Sequence of chain 1.A:
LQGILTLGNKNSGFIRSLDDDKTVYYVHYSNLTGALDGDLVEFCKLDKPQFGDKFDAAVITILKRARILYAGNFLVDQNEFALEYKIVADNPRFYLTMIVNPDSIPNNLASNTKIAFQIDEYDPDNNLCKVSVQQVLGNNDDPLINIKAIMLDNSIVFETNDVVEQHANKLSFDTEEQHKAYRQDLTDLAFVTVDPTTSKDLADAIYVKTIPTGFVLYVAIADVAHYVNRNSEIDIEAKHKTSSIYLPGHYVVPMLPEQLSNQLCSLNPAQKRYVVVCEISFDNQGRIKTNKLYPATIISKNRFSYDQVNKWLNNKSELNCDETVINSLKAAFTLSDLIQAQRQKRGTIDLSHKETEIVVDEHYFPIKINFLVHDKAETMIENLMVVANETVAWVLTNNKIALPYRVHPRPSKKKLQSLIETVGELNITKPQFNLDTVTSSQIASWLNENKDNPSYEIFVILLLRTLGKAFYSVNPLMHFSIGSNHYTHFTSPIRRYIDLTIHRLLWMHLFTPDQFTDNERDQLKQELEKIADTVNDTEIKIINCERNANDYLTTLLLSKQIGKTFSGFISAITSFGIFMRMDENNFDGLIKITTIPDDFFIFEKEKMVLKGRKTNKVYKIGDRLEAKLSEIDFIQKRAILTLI

Binding-site contacts:
Ligand atom C5' contacts residue VAL489 of chain 1.A at 3.5 Å (hydrophobic).
Ligand atom O2' contacts residue GLU485 of chain 1.A at 3.5 Å.
Ligand atom O2' contacts residue GLU485 of chain 1.A at 2.9 Å (salt-bridge).
Ligand atom OP1 contacts residue THR594 of chain 1.A at 2.6 Å (h-bond).
Ligand atom O4' contacts residue LEU454 of chain 1.A at 3.5 Å.
Ligand atom O2' contacts residue SER584 of chain 1.A at 2.7 Å (h-bond).
Ligand atom OP1 contacts residue HIS592 of chain 1.A at 3.2 Å (h-bond).
Ligand atom OP1 contacts residue MET488 of chain 1.A at 3.4 Å.
Ligand atom C8 contacts residue LEU567 of chain 1.A at 3.6 Å (hydrophobic).
Ligand atom OP1 contacts residue ALA573 of chain 1.A at 3.2 Å.
Ligand atom N6 contacts residue GLU458 of chain 1.A at 2.8 Å (salt-bridge).
Ligand atom O3' contacts residue MG1 of chain 1.C at 2.3 Å.
Ligand atom C5' contacts residue ALA573 of chain 1.A at 3.5 Å (hydrophobic).
Ligand atom N3 contacts residue GLU481 of chain 1.A at 3.4 Å (salt-bridge).
Ligand atom C5' contacts residue HIS511 of chain 1.A at 3.4 Å.
Ligand atom P contacts residue ALA573 of chain 1.A at 3.6 Å.
Ligand atom C2' contacts residue MG1 of chain 1.C at 3.4 Å.
Ligand atom OP2 contacts residue HIS592 of chain 1.A at 3.1 Å (h-bond).
Ligand atom O3' contacts residue ALA573 of chain 1.A at 3.4 Å.
Ligand atom O3' contacts residue HIS582 of chain 1.A at 3.5 Å (h-bond).
Ligand atom O3' contacts residue MET488 of chain 1.A at 3.4 Å.
Ligand atom O4' contacts residue GLU485 of chain 1.A at 3.2 Å.
Ligand atom C5' contacts residue GLY571 of chain 1.A at 3.4 Å.
Ligand atom C4' contacts residue HIS511 of chain 1.A at 3.5 Å.
Ligand atom O3' contacts residue ASP307 of chain 1.A at 2.5 Å (salt-bridge).
Ligand atom OP1 contacts residue HIS582 of chain 1.A at 2.9 Å (h-bond).
Ligand atom C2 contacts residue GLU481 of chain 1.A at 3.4 Å.
Ligand atom OP2 contacts residue ARG598 of chain 1.A at 2.9 Å (salt-bridge).
Ligand atom O2' contacts residue MG1 of chain 1.C at 2.5 Å.
Ligand atom O2' contacts residue ASP298 of chain 1.A at 2.6 Å (salt-bridge).
Ligand atom OP1 contacts residue ARG509 of chain 1.A at 2.8 Å (salt-bridge).
Ligand atom C3' contacts residue MG1 of chain 1.C at 3.2 Å.
Ligand atom C1' contacts residue LEU454 of chain 1.A at 3.5 Å (hydrophobic).
Ligand atom OP1 contacts residue SER595 of chain 1.A at 3.5 Å (h-bond).
Ligand atom OP1 contacts residue TYR590 of chain 1.A at 2.5 Å (h-bond).
Ligand atom C8 contacts residue ARG598 of chain 1.A at 3.5 Å.
Ligand atom OP2 contacts residue ARG509 of chain 1.A at 3.0 Å (salt-bridge).
Ligand atom N6 contacts residue HIS456 of chain 1.A at 3.6 Å.
Ligand atom O3' contacts residue TYR590 of chain 1.A at 3.6 Å (h-bond).
Ligand atom OP1 contacts residue ASN492 of chain 1.A at 3.2 Å (h-bond).

The small molecule below binds the protein below.
Small molecule (SMILES): CO[C@@H]1[C@H](O[P](=O)(O)OC[C@H]2O[C@@H](n3cnc4c(N)ncnc43)[C@H](O)[C@@H]2O)[C@@H](CO[P](=O)(O)O[C@H]2[C@@H](O)[C@H](n3cnc4c(N)ncnc43)O[C@@H]2CO[P](=O)(O)O[C@H]2[C@@H](O)[C@H](n3cnc4c(N)ncnc43)O[C@@H]2CO)O[C@H]1n1cnc2c(N)ncnc21